Sequence of chain 1.A:
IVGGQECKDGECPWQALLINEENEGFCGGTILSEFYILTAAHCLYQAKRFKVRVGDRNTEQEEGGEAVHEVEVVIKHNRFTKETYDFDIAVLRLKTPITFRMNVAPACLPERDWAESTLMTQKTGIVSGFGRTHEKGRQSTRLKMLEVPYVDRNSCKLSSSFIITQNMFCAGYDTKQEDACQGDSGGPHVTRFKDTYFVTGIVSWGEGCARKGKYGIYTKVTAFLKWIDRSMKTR

This protein binds this small molecule.
Small molecule (SMILES): NS(=O)(=O)N1C[C@H](C(=O)Nc2ccc(Cl)cc2)[C@@H](C(=O)Nc2ccc(-n3ccccc3=O)cc2F)C1

Binding-site contacts:
Ligand atom C26 contacts residue PHE162 of chain 1.A at 3.5 Å (hydrophobic).
Ligand atom C7 contacts residue GLY206 of chain 1.A at 3.4 Å.
Ligand atom F30 contacts residue TYR85 of chain 1.A at 3.5 Å.
Ligand atom C16 contacts residue TRP205 of chain 1.A at 3.5 Å (hydrophobic).
Ligand atom C36 contacts residue ALA180 of chain 1.A at 3.4 Å (hydrophobic).
Ligand atom C33 contacts residue ALA180 of chain 1.A at 3.5 Å (hydrophobic).
Ligand atom O18 contacts residue LYS136 of chain 1.A at 3.1 Å (salt-bridge).
Ligand atom C8 contacts residue GLY208 of chain 1.A at 3.6 Å.
Ligand atom O17 contacts residue LYS136 of chain 1.A at 3.6 Å.
Ligand atom C35 contacts residue TRP205 of chain 1.A at 3.5 Å (hydrophobic).
Ligand atom C36 contacts residue ASP179 of chain 1.A at 3.5 Å.
Ligand atom C34 contacts residue TRP205 of chain 1.A at 3.4 Å (hydrophobic).
Ligand atom CL contacts residue GLY216 of chain 1.A at 3.5 Å.
Ligand atom C33 contacts residue GLY206 of chain 1.A at 3.5 Å.
Ligand atom C26 contacts residue THR84 of chain 1.A at 3.5 Å.
Ligand atom C3 contacts residue GLY208 of chain 1.A at 3.5 Å.
Ligand atom C31 contacts residue TRP205 of chain 1.A at 3.6 Å (hydrophobic).
Ligand atom N12 contacts residue GLY206 of chain 1.A at 3.4 Å (h-bond).
Ligand atom C22 contacts residue GLU83 of chain 1.A at 3.4 Å.
Ligand atom C24 contacts residue TRP205 of chain 1.A at 3.6 Å (hydrophobic).
Ligand atom C25 contacts residue GLY206 of chain 1.A at 3.2 Å.
Ligand atom C19 contacts residue TRP205 of chain 1.A at 3.3 Å (hydrophobic).
Ligand atom CL contacts residue ILE217 of chain 1.A at 3.6 Å.
Ligand atom C5 contacts residue GLY206 of chain 1.A at 3.3 Å.
Ligand atom O17 contacts residue GLU135 of chain 1.A at 3.4 Å.
Ligand atom C33 contacts residue GLY208 of chain 1.A at 3.6 Å.
Ligand atom C8 contacts residue CYS209 of chain 1.A at 3.4 Å (hydrophobic).
Ligand atom N14 contacts residue GLY206 of chain 1.A at 3.5 Å (h-bond).
Ligand atom C34 contacts residue GLY206 of chain 1.A at 3.5 Å.
Ligand atom N14 contacts residue GLY208 of chain 1.A at 3.0 Å (h-bond).
Ligand atom O20 contacts residue GLY206 of chain 1.A at 3.4 Å (h-bond).
Ligand atom C27 contacts residue THR84 of chain 1.A at 3.4 Å.
Ligand atom CL contacts residue TYR218 of chain 1.A at 3.4 Å.
Ligand atom C13 contacts residue TYR85 of chain 1.A at 3.6 Å (hydrophobic).
Ligand atom O18 contacts residue ARG132 of chain 1.A at 3.5 Å.
Ligand atom N29 contacts residue GLN182 of chain 1.A at 2.9 Å (h-bond).
Ligand atom C3 contacts residue GLY206 of chain 1.A at 3.3 Å.
Ligand atom C15 contacts residue GLY206 of chain 1.A at 3.5 Å.
Ligand atom C28 contacts residue GLY206 of chain 1.A at 3.4 Å.
Ligand atom C35 contacts residue VAL203 of chain 1.A at 3.5 Å (hydrophobic).